Sequence of chain 1.C:
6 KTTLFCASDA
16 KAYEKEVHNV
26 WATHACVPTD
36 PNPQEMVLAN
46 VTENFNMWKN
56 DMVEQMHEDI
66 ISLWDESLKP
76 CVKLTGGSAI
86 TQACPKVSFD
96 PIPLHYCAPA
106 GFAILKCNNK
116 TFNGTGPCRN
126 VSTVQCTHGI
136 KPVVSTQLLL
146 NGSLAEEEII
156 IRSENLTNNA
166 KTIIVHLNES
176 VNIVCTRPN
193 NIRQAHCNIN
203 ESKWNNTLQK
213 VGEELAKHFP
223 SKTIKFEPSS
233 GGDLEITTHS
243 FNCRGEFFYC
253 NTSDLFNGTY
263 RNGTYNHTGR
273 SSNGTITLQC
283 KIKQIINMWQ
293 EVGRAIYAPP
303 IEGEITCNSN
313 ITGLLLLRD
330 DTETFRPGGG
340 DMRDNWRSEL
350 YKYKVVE

Binding-site contacts:
Ligand atom C8 contacts residue SER158 of chain 1.C at 3.9 Å.
Ligand atom O7 contacts residue ILE156 of chain 1.C at 3.9 Å.
Ligand atom C1 contacts residue THR120 of chain 1.C at 3.8 Å.
Ligand atom C4 contacts residue THR120 of chain 1.C at 4.4 Å.
Ligand atom C8 contacts residue LEU161 of chain 1.C at 3.6 Å (hydrophobic).
Ligand atom C7 contacts residue ASN118 of chain 1.C at 3.1 Å.
Ligand atom O6 contacts residue THR120 of chain 1.C at 3.3 Å (h-bond).
Ligand atom O5 contacts residue THR120 of chain 1.C at 3.8 Å.
Ligand atom C8 contacts residue ILE156 of chain 1.C at 3.6 Å (hydrophobic).
Ligand atom C2 contacts residue ASN118 of chain 1.C at 2.4 Å.
Ligand atom C8 contacts residue ARG157 of chain 1.C at 4.4 Å.
Ligand atom C7 contacts residue ILE156 of chain 1.C at 4.1 Å (hydrophobic).
Ligand atom O5 contacts residue ASN118 of chain 1.C at 2.4 Å (h-bond).
Ligand atom C3 contacts residue ASN118 of chain 1.C at 3.8 Å.
Ligand atom C8 contacts residue ASN118 of chain 1.C at 4.2 Å.
Ligand atom O6 contacts residue GLY121 of chain 1.C at 4.1 Å.
Ligand atom C7 contacts residue HIS220 of chain 1.C at 4.3 Å.
Ligand atom C6 contacts residue THR120 of chain 1.C at 4.2 Å.
Ligand atom N2 contacts residue ASN118 of chain 1.C at 2.8 Å (h-bond).
Ligand atom O7 contacts residue ASN118 of chain 1.C at 3.0 Å (h-bond).
Ligand atom C1 contacts residue ASN118 of chain 1.C at 1.4 Å.
Ligand atom C5 contacts residue THR120 of chain 1.C at 3.7 Å.
Ligand atom O6 contacts residue PRO122 of chain 1.C at 3.8 Å.
Ligand atom C4 contacts residue ASN118 of chain 1.C at 4.2 Å.
Ligand atom O7 contacts residue HIS220 of chain 1.C at 3.3 Å (h-bond).
Ligand atom C2 contacts residue THR120 of chain 1.C at 4.5 Å.
Ligand atom C3 contacts residue THR120 of chain 1.C at 4.2 Å.
Ligand atom C5 contacts residue ASN118 of chain 1.C at 3.7 Å.
Ligand atom C7 contacts residue LEU161 of chain 1.C at 4.4 Å (hydrophobic).

This protein binds this small molecule.
Small molecule (SMILES): CC(=O)N[C@@H]1[C@@H](O)[C@H](O)[C@@H](CO)O[C@H]1O